Sequence of chain 1.B:
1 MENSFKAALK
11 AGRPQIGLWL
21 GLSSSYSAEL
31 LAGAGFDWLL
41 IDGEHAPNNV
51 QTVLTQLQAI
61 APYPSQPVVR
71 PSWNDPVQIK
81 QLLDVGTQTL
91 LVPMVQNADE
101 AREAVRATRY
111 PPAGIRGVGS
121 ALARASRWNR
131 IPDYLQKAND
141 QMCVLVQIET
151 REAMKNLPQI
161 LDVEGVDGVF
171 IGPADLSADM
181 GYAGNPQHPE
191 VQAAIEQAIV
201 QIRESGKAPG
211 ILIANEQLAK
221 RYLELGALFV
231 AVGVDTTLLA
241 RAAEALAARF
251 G

Sequence of chain 2.B:
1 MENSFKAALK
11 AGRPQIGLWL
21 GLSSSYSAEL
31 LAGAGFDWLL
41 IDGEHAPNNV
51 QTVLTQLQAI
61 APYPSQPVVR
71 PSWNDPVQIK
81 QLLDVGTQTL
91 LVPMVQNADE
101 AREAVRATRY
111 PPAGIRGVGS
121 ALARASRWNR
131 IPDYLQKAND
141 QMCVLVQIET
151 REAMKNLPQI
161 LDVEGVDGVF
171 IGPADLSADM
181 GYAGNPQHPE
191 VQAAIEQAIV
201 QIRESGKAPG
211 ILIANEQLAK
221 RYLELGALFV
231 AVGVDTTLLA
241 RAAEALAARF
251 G

This protein binds this small molecule.
Small molecule (SMILES): O=C[C@H](O)CO

Binding-site contacts:
Ligand atom C2 contacts residue SER23 of chain 2.B at 4.2 Å.
Ligand atom O2 contacts residue GLN51 of chain 1.B at 3.7 Å.
Ligand atom O3 contacts residue SER23 of chain 2.B at 3.3 Å (h-bond).
Ligand atom C1 contacts residue GLN51 of chain 1.B at 3.2 Å.
Ligand atom C1 contacts residue TYR26 of chain 2.A at 3.6 Å (hydrophobic).
Ligand atom C3 contacts residue SER23 of chain 2.B at 3.5 Å.
Ligand atom O1 contacts residue THR55 of chain 1.B at 3.8 Å.
Ligand atom C3 contacts residue TYR26 of chain 2.A at 3.4 Å (hydrophobic).
Ligand atom C3 contacts residue LEU22 of chain 2.B at 3.6 Å (hydrophobic).
Ligand atom O1 contacts residue LEU54 of chain 1.B at 3.2 Å.
Ligand atom O1 contacts residue GLN51 of chain 1.B at 2.0 Å (h-bond).
Ligand atom O3 contacts residue SER24 of chain 2.A at 3.8 Å.
Ligand atom C1 contacts residue SER25 of chain 2.A at 4.3 Å.
Ligand atom C1 contacts residue LEU54 of chain 1.B at 3.9 Å (hydrophobic).
Ligand atom O3 contacts residue LEU22 of chain 2.B at 4.2 Å.
Ligand atom O2 contacts residue LEU54 of chain 1.B at 3.8 Å.
Ligand atom O2 contacts residue TYR26 of chain 2.A at 4.0 Å.
Ligand atom O2 contacts residue SER23 of chain 2.B at 3.7 Å.
Ligand atom O2 contacts residue PRO47 of chain 2.B at 3.3 Å.
Ligand atom C3 contacts residue SER24 of chain 2.A at 4.0 Å.
Ligand atom C2 contacts residue TYR26 of chain 2.A at 4.0 Å (hydrophobic).
Ligand atom O3 contacts residue SER24 of chain 2.B at 4.4 Å.
Ligand atom C2 contacts residue GLN51 of chain 1.B at 3.6 Å.
Ligand atom O3 contacts residue TYR26 of chain 2.A at 4.4 Å.

Sequence of chain 2.A:
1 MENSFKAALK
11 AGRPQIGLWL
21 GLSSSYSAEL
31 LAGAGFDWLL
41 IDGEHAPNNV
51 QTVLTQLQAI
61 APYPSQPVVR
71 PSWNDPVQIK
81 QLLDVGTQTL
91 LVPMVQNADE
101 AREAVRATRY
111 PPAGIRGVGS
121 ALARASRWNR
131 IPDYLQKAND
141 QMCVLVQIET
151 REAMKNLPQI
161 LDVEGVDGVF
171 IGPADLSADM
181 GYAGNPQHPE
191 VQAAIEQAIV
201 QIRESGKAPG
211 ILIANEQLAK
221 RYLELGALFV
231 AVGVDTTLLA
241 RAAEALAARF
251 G